Binding-site contacts:
Ligand atom SAG contacts residue U972 of chain 29.I at 1.4 Å (h-bond).
Ligand atom O4 contacts residue U9A1 of chain 29.I at 0.7 Å.
Ligand atom SBB contacts residue U9A1 of chain 29.I at 1.1 Å (h-bond).
Ligand atom OBI contacts residue U972 of chain 44.I at 1.6 Å (h-bond).
Ligand atom C3 contacts residue U9A1 of chain 44.I at 0.4 Å.
Ligand atom C4 contacts residue U9A1 of chain 44.I at 0.7 Å.
Ligand atom C1 contacts residue U9A1 of chain 44.I at 0.3 Å.
Ligand atom O5 contacts residue U9A1 of chain 44.I at 1.7 Å (h-bond).
Ligand atom SBB contacts residue U9A1 of chain 44.I at 1.2 Å.
Ligand atom C3 contacts residue U9A1 of chain 29.I at 1.3 Å.
Ligand atom O5B contacts residue U972 of chain 44.I at 1.6 Å (h-bond).
Ligand atom C2 contacts residue U972 of chain 29.I at 1.2 Å.
Ligand atom OBI contacts residue U9A1 of chain 29.I at 0.9 Å (h-bond).
Ligand atom O3 contacts residue U9A1 of chain 44.I at 0.8 Å (h-bond).
Ligand atom C5 contacts residue U9A1 of chain 29.I at 0.4 Å.
Ligand atom O1 contacts residue U972 of chain 29.I at 1.0 Å (h-bond).
Ligand atom OBH contacts residue U972 of chain 44.I at 1.0 Å (h-bond).
Ligand atom O2 contacts residue U9A1 of chain 44.I at 0.5 Å (h-bond).
Ligand atom OBF contacts residue U9A1 of chain 29.I at 1.5 Å.
Ligand atom SBG contacts residue U972 of chain 44.I at 1.1 Å (h-bond).
Ligand atom C1 contacts residue U972 of chain 29.I at 1.2 Å.
Ligand atom OAF contacts residue U972 of chain 29.I at 0.1 Å (h-bond).
Ligand atom C5 contacts residue U9A1 of chain 44.I at 1.6 Å.
Ligand atom OBA contacts residue U9A1 of chain 44.I at 1.0 Å (h-bond).
Ligand atom C2 contacts residue U9A1 of chain 44.I at 1.1 Å.
Ligand atom C4 contacts residue U9A1 of chain 29.I at 0.9 Å.
Ligand atom N2 contacts residue U9A1 of chain 44.I at 1.4 Å (h-bond).
Ligand atom O4 contacts residue U9A1 of chain 44.I at 1.3 Å.
Ligand atom O5 contacts residue U9A1 of chain 29.I at 0.8 Å (h-bond).
Ligand atom O3 contacts residue U9A1 of chain 29.I at 1.5 Å (h-bond).
Ligand atom OBH contacts residue U9A1 of chain 29.I at 1.4 Å (h-bond).
Ligand atom C2 contacts residue U9A1 of chain 44.I at 1.3 Å.
Ligand atom OBC contacts residue U9A1 of chain 44.I at 0.1 Å (h-bond).
Ligand atom O1 contacts residue U9A1 of chain 44.I at 0.9 Å (h-bond).
Ligand atom SBG contacts residue U9A1 of chain 29.I at 0.3 Å.
Ligand atom OBA contacts residue U9A1 of chain 29.I at 1.0 Å (h-bond).
Ligand atom N2 contacts residue U972 of chain 29.I at 0.5 Å (h-bond).
Ligand atom OBE contacts residue U9A1 of chain 29.I at 1.6 Å (h-bond).
Ligand atom O5B contacts residue U9A1 of chain 29.I at 1.3 Å.
Ligand atom O5B contacts residue U9A1 of chain 44.I at 1.5 Å (h-bond).

Sequence of chain 29.B:
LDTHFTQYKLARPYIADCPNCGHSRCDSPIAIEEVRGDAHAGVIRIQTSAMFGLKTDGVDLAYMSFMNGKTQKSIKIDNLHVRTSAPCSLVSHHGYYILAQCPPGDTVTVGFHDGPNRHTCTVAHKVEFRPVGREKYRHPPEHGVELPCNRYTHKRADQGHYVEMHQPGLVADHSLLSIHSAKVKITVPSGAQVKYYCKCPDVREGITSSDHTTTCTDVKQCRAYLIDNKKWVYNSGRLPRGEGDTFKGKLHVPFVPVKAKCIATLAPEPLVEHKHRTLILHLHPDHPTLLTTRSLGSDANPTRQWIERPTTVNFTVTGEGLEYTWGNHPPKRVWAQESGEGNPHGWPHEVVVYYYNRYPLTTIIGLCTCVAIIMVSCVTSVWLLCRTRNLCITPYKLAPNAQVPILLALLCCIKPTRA

The protein below binds the small molecule below.
Small molecule (SMILES): O=C(O)[C@@H]1O[C@H](O[C@H]2[C@@H](OS(=O)(=O)O)O[C@@H](O)[C@H](NS(=O)(=O)O)[C@H]2O)[C@@H](OS(=O)(=O)O)[C@H](O)[C@@H]1O

Sequence of chain 44.B:
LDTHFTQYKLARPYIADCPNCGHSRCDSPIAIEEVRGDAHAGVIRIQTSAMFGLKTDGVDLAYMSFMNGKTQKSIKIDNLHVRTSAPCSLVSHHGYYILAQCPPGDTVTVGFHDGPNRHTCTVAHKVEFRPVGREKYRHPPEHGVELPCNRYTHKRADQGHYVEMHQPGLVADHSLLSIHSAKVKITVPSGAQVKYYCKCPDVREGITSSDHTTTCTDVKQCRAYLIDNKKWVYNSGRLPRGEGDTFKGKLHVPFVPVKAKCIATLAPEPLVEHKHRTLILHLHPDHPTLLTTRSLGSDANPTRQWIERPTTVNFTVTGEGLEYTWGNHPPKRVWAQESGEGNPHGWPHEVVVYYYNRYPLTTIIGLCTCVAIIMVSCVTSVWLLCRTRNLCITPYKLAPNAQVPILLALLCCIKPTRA

Sequence of chain 14.B:
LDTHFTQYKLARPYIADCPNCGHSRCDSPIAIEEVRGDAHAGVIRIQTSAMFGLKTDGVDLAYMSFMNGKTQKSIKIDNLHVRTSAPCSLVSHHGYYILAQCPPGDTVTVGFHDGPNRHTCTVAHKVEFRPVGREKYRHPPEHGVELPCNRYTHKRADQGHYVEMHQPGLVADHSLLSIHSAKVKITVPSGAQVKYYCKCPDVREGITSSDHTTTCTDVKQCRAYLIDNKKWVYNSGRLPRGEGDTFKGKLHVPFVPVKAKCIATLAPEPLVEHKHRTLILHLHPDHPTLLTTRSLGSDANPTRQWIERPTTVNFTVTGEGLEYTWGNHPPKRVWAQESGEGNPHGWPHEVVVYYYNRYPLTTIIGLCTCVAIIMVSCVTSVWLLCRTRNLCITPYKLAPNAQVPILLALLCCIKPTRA